Sequence of chain 2.F:
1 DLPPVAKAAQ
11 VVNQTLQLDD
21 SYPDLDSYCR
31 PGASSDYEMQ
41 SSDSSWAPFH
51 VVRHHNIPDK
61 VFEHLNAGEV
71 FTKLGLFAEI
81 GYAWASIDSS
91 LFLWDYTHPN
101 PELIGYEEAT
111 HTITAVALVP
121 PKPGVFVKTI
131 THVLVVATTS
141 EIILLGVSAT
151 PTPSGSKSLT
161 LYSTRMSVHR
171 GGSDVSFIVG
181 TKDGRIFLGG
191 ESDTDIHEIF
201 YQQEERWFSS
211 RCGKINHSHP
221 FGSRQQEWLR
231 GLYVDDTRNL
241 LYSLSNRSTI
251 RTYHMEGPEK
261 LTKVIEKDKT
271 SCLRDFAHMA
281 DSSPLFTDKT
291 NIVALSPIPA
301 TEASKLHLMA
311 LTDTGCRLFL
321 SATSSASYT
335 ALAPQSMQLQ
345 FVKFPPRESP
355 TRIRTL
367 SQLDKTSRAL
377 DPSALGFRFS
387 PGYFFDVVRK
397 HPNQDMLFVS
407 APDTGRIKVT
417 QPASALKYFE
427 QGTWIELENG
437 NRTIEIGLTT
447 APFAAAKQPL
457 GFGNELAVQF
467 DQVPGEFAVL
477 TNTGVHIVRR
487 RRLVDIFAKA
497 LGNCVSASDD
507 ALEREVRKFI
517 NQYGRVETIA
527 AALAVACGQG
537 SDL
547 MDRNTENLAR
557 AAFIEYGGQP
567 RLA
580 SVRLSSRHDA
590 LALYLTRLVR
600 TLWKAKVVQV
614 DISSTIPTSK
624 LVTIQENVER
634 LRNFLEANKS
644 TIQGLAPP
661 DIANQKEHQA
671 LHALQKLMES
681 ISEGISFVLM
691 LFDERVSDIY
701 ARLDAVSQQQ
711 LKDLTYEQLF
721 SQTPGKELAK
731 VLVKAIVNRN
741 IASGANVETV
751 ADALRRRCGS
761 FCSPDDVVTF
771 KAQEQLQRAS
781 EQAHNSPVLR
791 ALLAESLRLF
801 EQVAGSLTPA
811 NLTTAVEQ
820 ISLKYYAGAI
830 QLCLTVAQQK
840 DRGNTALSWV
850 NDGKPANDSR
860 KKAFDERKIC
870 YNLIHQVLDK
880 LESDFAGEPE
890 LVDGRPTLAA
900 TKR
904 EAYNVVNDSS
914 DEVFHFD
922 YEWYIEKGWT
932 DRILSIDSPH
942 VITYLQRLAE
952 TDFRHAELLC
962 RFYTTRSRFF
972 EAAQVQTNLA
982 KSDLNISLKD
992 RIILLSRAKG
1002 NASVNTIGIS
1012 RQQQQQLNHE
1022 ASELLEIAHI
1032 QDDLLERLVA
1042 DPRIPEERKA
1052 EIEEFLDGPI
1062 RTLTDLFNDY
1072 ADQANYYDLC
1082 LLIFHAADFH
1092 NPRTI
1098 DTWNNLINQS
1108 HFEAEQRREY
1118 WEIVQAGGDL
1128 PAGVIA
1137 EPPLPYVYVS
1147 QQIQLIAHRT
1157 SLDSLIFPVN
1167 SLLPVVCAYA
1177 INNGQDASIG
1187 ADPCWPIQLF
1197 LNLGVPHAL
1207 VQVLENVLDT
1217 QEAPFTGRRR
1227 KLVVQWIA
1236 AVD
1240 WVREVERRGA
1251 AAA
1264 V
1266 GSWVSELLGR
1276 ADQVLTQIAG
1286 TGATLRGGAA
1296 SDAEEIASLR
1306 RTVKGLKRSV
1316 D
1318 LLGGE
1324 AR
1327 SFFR

This small molecule binds to this protein.
Small molecule (SMILES): CSCC[C@H](NC(=O)[C@@H]1CCCN1C(=O)[C@H](CC(C)C)NC(=O)[C@H](CC(C)C)NC(=O)[C@H](CCCCN)NC(=O)[C@H](C)NC(=O)[C@H](CCCCN)NC(=O)[C@@H](N)CCCN=C(N)N)C(=O)N[C@@H](CCC(=O)O)C(=O)N[C@@H](CCC(=O)O)C(=O)N[C@@H](C)C(=O)N[C@@H](CC(C)C)C(=O)N[C@@H](CC(C)C)C(=O)N1CCC[C@H]1C=O

Sequence of chain 2.D:
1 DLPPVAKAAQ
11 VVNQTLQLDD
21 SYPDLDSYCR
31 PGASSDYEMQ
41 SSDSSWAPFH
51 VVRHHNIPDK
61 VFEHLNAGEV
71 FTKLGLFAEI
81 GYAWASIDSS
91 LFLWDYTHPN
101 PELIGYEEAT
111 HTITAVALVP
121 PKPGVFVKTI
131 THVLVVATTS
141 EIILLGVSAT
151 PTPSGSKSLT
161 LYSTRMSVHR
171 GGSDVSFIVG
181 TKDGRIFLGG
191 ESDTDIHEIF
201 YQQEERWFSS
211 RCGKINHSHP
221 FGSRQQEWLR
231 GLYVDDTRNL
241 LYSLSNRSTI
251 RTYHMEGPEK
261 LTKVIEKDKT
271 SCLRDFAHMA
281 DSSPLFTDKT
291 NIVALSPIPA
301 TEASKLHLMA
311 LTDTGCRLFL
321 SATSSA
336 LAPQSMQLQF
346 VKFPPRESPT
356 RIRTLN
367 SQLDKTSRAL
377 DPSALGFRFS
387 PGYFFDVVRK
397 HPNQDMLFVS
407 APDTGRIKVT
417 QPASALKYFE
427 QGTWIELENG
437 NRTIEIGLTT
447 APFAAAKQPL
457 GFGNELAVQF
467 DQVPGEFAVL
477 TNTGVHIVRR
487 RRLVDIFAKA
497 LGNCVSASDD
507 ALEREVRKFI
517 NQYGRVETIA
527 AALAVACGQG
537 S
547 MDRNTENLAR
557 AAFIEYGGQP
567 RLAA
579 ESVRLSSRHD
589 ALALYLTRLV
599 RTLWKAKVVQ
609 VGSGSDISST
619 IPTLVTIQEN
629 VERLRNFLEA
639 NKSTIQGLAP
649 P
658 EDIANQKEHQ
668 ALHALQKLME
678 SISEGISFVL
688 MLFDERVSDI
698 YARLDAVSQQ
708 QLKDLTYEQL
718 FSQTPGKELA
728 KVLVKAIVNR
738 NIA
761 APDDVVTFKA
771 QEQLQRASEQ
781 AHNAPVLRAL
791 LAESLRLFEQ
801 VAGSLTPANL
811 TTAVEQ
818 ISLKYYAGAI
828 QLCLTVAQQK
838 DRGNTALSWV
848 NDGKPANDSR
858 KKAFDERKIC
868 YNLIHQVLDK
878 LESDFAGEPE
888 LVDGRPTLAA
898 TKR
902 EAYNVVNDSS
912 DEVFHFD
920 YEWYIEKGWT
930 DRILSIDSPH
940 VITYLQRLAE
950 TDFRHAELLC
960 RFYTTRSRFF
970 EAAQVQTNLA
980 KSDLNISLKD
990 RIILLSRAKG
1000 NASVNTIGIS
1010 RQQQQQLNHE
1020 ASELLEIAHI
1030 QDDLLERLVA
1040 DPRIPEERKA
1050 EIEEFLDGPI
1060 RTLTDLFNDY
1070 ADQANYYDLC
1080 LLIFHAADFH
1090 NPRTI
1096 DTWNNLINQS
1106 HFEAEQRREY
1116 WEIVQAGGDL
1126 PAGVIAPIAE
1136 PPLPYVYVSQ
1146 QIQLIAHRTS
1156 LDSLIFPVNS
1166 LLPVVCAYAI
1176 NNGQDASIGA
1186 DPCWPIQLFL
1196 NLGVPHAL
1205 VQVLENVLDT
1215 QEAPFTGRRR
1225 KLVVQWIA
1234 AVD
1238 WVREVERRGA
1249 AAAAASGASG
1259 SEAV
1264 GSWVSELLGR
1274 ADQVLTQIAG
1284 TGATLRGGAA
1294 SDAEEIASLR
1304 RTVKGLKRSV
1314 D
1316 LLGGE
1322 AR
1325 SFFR

Sequence of chain 2.P:
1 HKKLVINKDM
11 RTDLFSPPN

Binding-site contacts:
Ligand atom NH1 contacts residue PHE1083 of chain 2.D at 1.2 Å.
Ligand atom NE contacts residue PHE1066 of chain 2.D at 2.2 Å.
Ligand atom CA contacts residue CYS1079 of chain 2.D at 2.9 Å (hydrophobic).
Ligand atom CD contacts residue ASN1074 of chain 2.D at 2.5 Å.
Ligand atom CB contacts residue ASP1071 of chain 2.D at 2.7 Å.
Ligand atom C contacts residue LYS8 of chain 2.P at 2.9 Å.
Ligand atom C contacts residue ASP1071 of chain 2.D at 0.9 Å.
Ligand atom N contacts residue ALA1070 of chain 2.D at 2.1 Å.
Ligand atom NZ contacts residue ASN1074 of chain 2.D at 1.1 Å (h-bond).
Ligand atom NH2 contacts residue PHE1083 of chain 2.D at 0.8 Å.
Ligand atom O contacts residue VAL127 of chain 2.F at 2.5 Å (h-bond).
Ligand atom CA contacts residue ASP1071 of chain 2.D at 2.1 Å.
Ligand atom CB contacts residue ARG11 of chain 2.P at 1.1 Å.
Ligand atom CA contacts residue LYS8 of chain 2.P at 2.5 Å.
Ligand atom O contacts residue ASP1071 of chain 2.D at 0.9 Å.
Ligand atom N contacts residue ASP1071 of chain 2.D at 2.7 Å (salt-bridge).
Ligand atom CB contacts residue LYS8 of chain 2.P at 2.2 Å.
Ligand atom CG contacts residue CYS1079 of chain 2.D at 2.2 Å (hydrophobic).
Ligand atom NE contacts residue PHE1083 of chain 2.D at 1.8 Å.
Ligand atom C contacts residue ASP1071 of chain 2.D at 2.3 Å.
Ligand atom CG contacts residue ASN1074 of chain 2.D at 1.5 Å.
Ligand atom N contacts residue GLY105 of chain 2.F at 2.8 Å (h-bond).
Ligand atom CD contacts residue TYR1076 of chain 2.D at 2.5 Å (hydrophobic).
Ligand atom CG contacts residue PHE1066 of chain 2.D at 1.9 Å (hydrophobic).
Ligand atom CG contacts residue TYR1076 of chain 2.D at 2.9 Å (hydrophobic).
Ligand atom O contacts residue LYS8 of chain 2.P at 2.2 Å.
Ligand atom N contacts residue CYS1079 of chain 2.D at 2.6 Å (h-bond).
Ligand atom N contacts residue ASP1071 of chain 2.D at 1.7 Å.
Ligand atom CB contacts residue PHE1066 of chain 2.D at 2.4 Å (hydrophobic).
Ligand atom NH1 contacts residue CYS1079 of chain 2.D at 2.3 Å (h-bond).
Ligand atom CB contacts residue ASN1074 of chain 2.D at 2.8 Å.
Ligand atom CD contacts residue PHE1066 of chain 2.D at 1.0 Å (hydrophobic).
Ligand atom CE contacts residue ASN1074 of chain 2.D at 1.9 Å.
Ligand atom CD contacts residue PHE1083 of chain 2.D at 2.5 Å (hydrophobic).
Ligand atom N contacts residue ASP1071 of chain 2.D at 1.4 Å (salt-bridge).
Ligand atom O contacts residue ASP1071 of chain 2.D at 2.6 Å (salt-bridge).
Ligand atom CZ contacts residue PHE1083 of chain 2.D at 0.9 Å (hydrophobic).
Ligand atom N contacts residue LYS8 of chain 2.P at 2.1 Å (salt-bridge).
Ligand atom CA contacts residue ASP1071 of chain 2.D at 2.1 Å.
Ligand atom CA contacts residue ARG11 of chain 2.P at 2.4 Å.